A small-molecule ligand and the protein it binds are described below.
Small molecule (SMILES): CC(=O)N[C@H]1[C@H](O[C@H]2[C@H](O)[C@@H](NC(C)=O)CO[C@@H]2CO)O[C@H](CO)[C@@H](O)[C@@H]1O

Binding-site contacts:
Ligand atom C1 contacts residue ASN154 of chain 1.A at 1.4 Å.
Ligand atom C5 contacts residue ASN154 of chain 1.A at 3.6 Å.
Ligand atom C8 contacts residue GLN132 of chain 1.A at 3.6 Å.
Ligand atom C3 contacts residue ASN154 of chain 1.A at 3.8 Å.
Ligand atom C2 contacts residue ASN154 of chain 1.A at 2.5 Å.
Ligand atom O7 contacts residue ASN154 of chain 1.A at 2.9 Å (h-bond).
Ligand atom O7 contacts residue PHE153 of chain 1.A at 3.7 Å.
Ligand atom C7 contacts residue PHE153 of chain 1.A at 3.9 Å (hydrophobic).
Ligand atom C8 contacts residue SER152 of chain 1.A at 3.4 Å.
Ligand atom C7 contacts residue ASN154 of chain 1.A at 3.3 Å.
Ligand atom O5 contacts residue ASN154 of chain 1.A at 2.3 Å (h-bond).
Ligand atom C8 contacts residue PHE153 of chain 1.A at 3.6 Å (hydrophobic).
Ligand atom C8 contacts residue ASN154 of chain 1.A at 4.3 Å.
Ligand atom C4 contacts residue ASN154 of chain 1.A at 4.2 Å.
Ligand atom O7 contacts residue THR130 of chain 1.A at 4.5 Å.
Ligand atom N2 contacts residue ASN154 of chain 1.A at 2.9 Å (h-bond).

Sequence of chain 1.A:
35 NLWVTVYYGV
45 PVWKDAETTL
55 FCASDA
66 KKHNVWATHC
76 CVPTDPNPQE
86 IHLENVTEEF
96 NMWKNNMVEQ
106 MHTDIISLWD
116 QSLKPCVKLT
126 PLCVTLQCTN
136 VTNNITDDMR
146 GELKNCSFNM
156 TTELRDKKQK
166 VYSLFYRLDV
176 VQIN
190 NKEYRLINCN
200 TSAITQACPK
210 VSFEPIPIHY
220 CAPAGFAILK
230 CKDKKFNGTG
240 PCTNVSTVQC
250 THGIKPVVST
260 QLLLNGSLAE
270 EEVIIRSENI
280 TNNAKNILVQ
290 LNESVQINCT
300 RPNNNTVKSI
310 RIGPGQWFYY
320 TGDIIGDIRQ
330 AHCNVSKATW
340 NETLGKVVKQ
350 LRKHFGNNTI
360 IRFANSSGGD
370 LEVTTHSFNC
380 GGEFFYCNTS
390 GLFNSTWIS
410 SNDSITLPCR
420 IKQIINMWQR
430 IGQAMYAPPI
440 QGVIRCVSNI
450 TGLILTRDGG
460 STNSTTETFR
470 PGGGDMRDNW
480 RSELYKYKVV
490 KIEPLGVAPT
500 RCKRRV